Sequence of chain 1.B:
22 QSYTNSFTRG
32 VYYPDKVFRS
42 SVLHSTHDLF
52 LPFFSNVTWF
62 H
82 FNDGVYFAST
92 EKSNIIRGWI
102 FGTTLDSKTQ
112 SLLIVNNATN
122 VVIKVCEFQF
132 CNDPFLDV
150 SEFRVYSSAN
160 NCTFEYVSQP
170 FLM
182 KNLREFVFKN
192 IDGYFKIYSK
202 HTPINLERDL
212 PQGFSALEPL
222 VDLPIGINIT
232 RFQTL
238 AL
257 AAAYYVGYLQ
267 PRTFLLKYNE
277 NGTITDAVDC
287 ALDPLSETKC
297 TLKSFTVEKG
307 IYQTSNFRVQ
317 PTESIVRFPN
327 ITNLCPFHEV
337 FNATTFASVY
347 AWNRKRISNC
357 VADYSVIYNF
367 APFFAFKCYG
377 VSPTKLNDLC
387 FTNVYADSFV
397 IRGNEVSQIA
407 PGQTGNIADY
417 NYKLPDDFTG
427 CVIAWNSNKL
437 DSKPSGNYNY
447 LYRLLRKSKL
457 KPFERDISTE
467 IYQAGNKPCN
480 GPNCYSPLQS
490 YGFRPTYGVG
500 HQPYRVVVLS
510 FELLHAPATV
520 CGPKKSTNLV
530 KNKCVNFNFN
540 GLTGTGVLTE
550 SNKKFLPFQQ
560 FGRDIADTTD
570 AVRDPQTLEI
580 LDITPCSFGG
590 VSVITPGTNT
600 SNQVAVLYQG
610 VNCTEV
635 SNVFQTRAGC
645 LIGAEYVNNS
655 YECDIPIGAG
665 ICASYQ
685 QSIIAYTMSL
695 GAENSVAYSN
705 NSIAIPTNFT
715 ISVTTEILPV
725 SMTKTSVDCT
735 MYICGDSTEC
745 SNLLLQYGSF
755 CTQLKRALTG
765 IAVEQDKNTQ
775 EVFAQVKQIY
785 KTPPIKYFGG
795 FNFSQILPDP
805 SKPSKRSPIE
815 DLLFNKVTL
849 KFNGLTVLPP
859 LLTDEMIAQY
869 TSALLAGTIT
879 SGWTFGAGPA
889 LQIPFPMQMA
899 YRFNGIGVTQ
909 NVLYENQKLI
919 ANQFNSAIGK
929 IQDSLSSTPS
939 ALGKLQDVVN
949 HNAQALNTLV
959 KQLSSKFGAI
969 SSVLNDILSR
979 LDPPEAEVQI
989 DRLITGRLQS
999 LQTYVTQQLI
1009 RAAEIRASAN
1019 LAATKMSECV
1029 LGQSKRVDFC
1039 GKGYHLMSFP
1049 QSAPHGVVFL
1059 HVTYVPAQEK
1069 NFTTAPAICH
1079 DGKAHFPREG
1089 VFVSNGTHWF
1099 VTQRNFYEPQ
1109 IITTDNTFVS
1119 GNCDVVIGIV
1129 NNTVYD

A protein and the small-molecule ligand that binds it are described below.
Small molecule (SMILES): CC(=O)N[C@@H]1[C@@H](O)[C@H](O)[C@@H](CO)O[C@H]1O

Binding-site contacts:
Ligand atom C4 contacts residue ASN1129 of chain 1.B at 4.2 Å.
Ligand atom O5 contacts residue ASN1129 of chain 1.B at 2.4 Å (h-bond).
Ligand atom C1 contacts residue ASN1129 of chain 1.B at 1.4 Å.
Ligand atom C3 contacts residue ASN1129 of chain 1.B at 3.8 Å.
Ligand atom C8 contacts residue ASN1129 of chain 1.B at 4.3 Å.
Ligand atom C6 contacts residue ASN1129 of chain 1.B at 4.5 Å.
Ligand atom C2 contacts residue ASN1129 of chain 1.B at 2.4 Å.
Ligand atom C7 contacts residue ASN1129 of chain 1.B at 3.1 Å.
Ligand atom O7 contacts residue ASN1129 of chain 1.B at 3.0 Å (h-bond).
Ligand atom N2 contacts residue ASN1129 of chain 1.B at 2.9 Å (h-bond).
Ligand atom C5 contacts residue ASN1129 of chain 1.B at 3.7 Å.